Sequence of chain 7.C:
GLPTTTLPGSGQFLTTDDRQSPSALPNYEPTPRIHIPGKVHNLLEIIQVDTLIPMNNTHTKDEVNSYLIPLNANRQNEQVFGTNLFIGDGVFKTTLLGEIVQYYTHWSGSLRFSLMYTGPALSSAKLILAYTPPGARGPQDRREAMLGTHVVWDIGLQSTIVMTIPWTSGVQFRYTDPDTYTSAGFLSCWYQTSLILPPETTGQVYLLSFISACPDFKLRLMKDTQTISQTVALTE

Binding-site contacts:
Ligand atom C5B contacts residue LEU106 of chain 7.A at 3.5 Å (hydrophobic).
Ligand atom C3C contacts residue TYR128 of chain 7.A at 3.9 Å (hydrophobic).
Ligand atom C6B contacts residue TYR197 of chain 7.A at 3.6 Å (hydrophobic).
Ligand atom C7C contacts residue TYR197 of chain 7.A at 3.8 Å (hydrophobic).
Ligand atom C5C contacts residue ILE104 of chain 7.A at 3.8 Å (hydrophobic).
Ligand atom C31 contacts residue ALA150 of chain 7.A at 3.5 Å (hydrophobic).
Ligand atom C2B contacts residue MET221 of chain 7.A at 3.5 Å (hydrophobic).
Ligand atom C3 contacts residue PHE186 of chain 7.A at 3.8 Å (hydrophobic).
Ligand atom N2 contacts residue PHE186 of chain 7.A at 3.7 Å.
Ligand atom C31 contacts residue SER175 of chain 7.A at 3.6 Å.
Ligand atom C7C contacts residue TYR128 of chain 7.A at 3.6 Å (hydrophobic).
Ligand atom CM1 contacts residue SER107 of chain 7.A at 3.9 Å.
Ligand atom O1B contacts residue MET221 of chain 7.A at 3.4 Å.
Ligand atom C2C contacts residue VAL188 of chain 7.A at 3.2 Å (hydrophobic).
Ligand atom O1 contacts residue ALA24 of chain 7.C at 3.6 Å.
Ligand atom C3C contacts residue VAL188 of chain 7.A at 3.3 Å (hydrophobic).
Ligand atom C6B contacts residue LEU106 of chain 7.A at 3.9 Å (hydrophobic).
Ligand atom C31 contacts residue PRO174 of chain 7.A at 3.4 Å (hydrophobic).
Ligand atom C4 contacts residue PHE186 of chain 7.A at 3.6 Å (hydrophobic).
Ligand atom C5 contacts residue PHE186 of chain 7.A at 3.5 Å (hydrophobic).
Ligand atom C4C contacts residue TYR152 of chain 7.A at 3.8 Å (hydrophobic).
Ligand atom C5 contacts residue TYR152 of chain 7.A at 3.8 Å (hydrophobic).
Ligand atom C4 contacts residue MET224 of chain 7.A at 3.8 Å (hydrophobic).
Ligand atom C4A contacts residue ASN219 of chain 7.A at 3.5 Å.
Ligand atom N2 contacts residue ALA24 of chain 7.C at 3.4 Å.
Ligand atom C4B contacts residue LEU106 of chain 7.A at 3.7 Å (hydrophobic).
Ligand atom O1 contacts residue TYR152 of chain 7.A at 3.9 Å.
Ligand atom C3B contacts residue MET221 of chain 7.A at 3.8 Å (hydrophobic).
Ligand atom O1B contacts residue TYR128 of chain 7.A at 3.9 Å.
Ligand atom C5C contacts residue TYR128 of chain 7.A at 3.5 Å (hydrophobic).
Ligand atom O1 contacts residue PHE186 of chain 7.A at 3.5 Å.
Ligand atom C5B contacts residue TYR197 of chain 7.A at 3.7 Å (hydrophobic).
Ligand atom C4 contacts residue TYR152 of chain 7.A at 3.9 Å (hydrophobic).
Ligand atom N3A contacts residue ASN219 of chain 7.A at 3.0 Å (h-bond).
Ligand atom C6C contacts residue MET221 of chain 7.A at 3.7 Å (hydrophobic).
Ligand atom C31 contacts residue VAL176 of chain 7.A at 3.3 Å (hydrophobic).
Ligand atom O1 contacts residue VAL188 of chain 7.A at 3.8 Å.
Ligand atom C1B contacts residue MET221 of chain 7.A at 3.8 Å (hydrophobic).
Ligand atom C6C contacts residue VAL191 of chain 7.A at 3.2 Å (hydrophobic).
Ligand atom C3 contacts residue PRO174 of chain 7.A at 3.8 Å (hydrophobic).

The protein below binds the small molecule below.
Small molecule (SMILES): Cc1cc(CCCCCCCOc2ccc(C3=N[C@@H](C)CO3)cc2)on1

Sequence of chain 7.A:
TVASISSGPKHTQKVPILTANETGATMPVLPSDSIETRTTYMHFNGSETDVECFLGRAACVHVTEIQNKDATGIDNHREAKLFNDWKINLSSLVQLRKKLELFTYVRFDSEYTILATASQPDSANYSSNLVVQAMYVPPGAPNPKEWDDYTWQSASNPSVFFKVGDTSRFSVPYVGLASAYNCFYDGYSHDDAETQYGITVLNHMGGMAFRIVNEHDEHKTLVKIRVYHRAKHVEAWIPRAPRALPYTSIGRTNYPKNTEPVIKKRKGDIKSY